Binding-site contacts:
Ligand atom O7 contacts residue ASN481 of chain 1.B at 3.0 Å (h-bond).
Ligand atom C7 contacts residue ASN481 of chain 1.B at 3.2 Å.
Ligand atom C3 contacts residue ASN481 of chain 1.B at 3.7 Å.
Ligand atom O5 contacts residue ASN481 of chain 1.B at 2.3 Å (h-bond).
Ligand atom C5 contacts residue ASN481 of chain 1.B at 3.7 Å.
Ligand atom C2 contacts residue ASN481 of chain 1.B at 2.4 Å.
Ligand atom C1 contacts residue ASN481 of chain 1.B at 1.4 Å.
Ligand atom C4 contacts residue ASN481 of chain 1.B at 4.1 Å.
Ligand atom N2 contacts residue ASN481 of chain 1.B at 2.9 Å (h-bond).
Ligand atom C8 contacts residue ASN481 of chain 1.B at 3.3 Å.

A small-molecule ligand and the protein it binds are described below.
Small molecule (SMILES): CC(=O)N[C@H]1CO[C@H](CO)[C@@H](O[C@@H]2O[C@H](CO)[C@@H](O)[C@H](O)[C@@H]2O)[C@@H]1O

Sequence of chain 1.B:
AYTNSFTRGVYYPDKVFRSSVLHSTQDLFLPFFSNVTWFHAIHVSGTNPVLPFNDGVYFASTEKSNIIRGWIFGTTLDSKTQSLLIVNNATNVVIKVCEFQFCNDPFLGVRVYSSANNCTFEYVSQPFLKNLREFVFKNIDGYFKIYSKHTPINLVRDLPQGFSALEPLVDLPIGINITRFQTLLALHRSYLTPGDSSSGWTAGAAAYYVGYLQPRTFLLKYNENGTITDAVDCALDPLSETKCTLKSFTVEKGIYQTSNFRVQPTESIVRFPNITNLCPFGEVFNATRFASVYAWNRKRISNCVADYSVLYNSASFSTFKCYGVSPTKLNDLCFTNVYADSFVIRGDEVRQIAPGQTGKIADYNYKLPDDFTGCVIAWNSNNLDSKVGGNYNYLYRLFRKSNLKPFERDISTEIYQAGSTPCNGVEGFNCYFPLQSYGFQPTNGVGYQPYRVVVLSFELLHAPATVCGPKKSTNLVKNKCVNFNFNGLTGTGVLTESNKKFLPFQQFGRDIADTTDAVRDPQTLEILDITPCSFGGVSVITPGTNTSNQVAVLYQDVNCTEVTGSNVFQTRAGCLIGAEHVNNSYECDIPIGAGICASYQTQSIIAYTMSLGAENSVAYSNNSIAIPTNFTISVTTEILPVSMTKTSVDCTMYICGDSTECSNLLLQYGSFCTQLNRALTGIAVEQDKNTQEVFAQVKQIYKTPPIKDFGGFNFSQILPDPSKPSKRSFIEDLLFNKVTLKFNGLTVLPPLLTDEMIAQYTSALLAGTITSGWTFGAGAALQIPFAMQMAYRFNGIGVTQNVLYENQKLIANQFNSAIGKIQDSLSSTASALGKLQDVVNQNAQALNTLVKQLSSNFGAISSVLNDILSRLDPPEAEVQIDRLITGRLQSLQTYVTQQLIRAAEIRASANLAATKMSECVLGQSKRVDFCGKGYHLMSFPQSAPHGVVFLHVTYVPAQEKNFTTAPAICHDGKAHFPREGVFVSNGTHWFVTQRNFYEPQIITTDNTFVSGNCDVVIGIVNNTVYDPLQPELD